Sequence of chain 1.B:
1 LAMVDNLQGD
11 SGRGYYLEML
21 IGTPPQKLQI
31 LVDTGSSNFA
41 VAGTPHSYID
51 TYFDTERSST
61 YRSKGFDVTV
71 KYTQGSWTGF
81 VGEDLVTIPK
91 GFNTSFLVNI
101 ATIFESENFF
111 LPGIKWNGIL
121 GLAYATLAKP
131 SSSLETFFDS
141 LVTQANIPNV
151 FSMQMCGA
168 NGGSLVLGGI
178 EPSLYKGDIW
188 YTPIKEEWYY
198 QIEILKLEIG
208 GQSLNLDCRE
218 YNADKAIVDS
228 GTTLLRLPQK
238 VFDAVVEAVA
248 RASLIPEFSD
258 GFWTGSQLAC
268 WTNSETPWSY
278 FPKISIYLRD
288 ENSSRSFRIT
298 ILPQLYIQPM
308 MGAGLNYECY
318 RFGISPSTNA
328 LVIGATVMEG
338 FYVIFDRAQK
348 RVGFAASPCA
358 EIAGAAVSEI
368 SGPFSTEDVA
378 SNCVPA

Sequence of chain 1.A:
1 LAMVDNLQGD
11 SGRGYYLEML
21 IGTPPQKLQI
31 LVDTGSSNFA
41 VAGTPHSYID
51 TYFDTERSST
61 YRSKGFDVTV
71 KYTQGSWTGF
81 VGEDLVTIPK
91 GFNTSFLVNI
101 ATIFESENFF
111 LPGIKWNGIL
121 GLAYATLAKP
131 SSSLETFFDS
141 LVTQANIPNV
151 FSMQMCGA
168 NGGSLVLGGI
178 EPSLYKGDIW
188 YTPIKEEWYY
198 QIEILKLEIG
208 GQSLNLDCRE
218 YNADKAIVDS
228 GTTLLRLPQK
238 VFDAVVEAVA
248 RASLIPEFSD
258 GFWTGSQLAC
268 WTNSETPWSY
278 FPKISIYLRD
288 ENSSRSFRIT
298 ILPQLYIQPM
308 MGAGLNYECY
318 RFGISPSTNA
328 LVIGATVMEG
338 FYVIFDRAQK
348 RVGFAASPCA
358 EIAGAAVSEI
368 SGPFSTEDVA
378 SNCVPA

A small-molecule ligand and the protein it binds are described below.
Small molecule (SMILES): Cc1cccc(CNC[C@@H](O)[C@H](Cc2ccccc2)NC(=O)C2=Cc3ccccc3Oc3ccccc32)c1

Binding-site contacts:
Ligand atom C35 contacts residue LEU31 of chain 1.B at 3.5 Å (hydrophobic).
Ligand atom O46 contacts residue GLN74 of chain 1.B at 3.6 Å.
Ligand atom C23 contacts residue THR73 of chain 1.B at 3.5 Å.
Ligand atom C48 contacts residue THR73 of chain 1.B at 3.7 Å.
Ligand atom C25 contacts residue THR73 of chain 1.B at 3.3 Å.
Ligand atom C56 contacts residue LEU312 of chain 1.A at 3.6 Å (hydrophobic).
Ligand atom O46 contacts residue THR73 of chain 1.B at 3.1 Å.
Ligand atom C17 contacts residue TYR196 of chain 1.B at 3.6 Å (hydrophobic).
Ligand atom N12 contacts residue GLY35 of chain 1.B at 3.1 Å (h-bond).
Ligand atom C18 contacts residue TYR196 of chain 1.B at 3.5 Å (hydrophobic).
Ligand atom C9 contacts residue ASP226 of chain 1.B at 3.4 Å.
Ligand atom C21 contacts residue LYS71 of chain 1.B at 3.1 Å.
Ligand atom C31 contacts residue ASP33 of chain 1.B at 3.7 Å.
Ligand atom C14 contacts residue TYR196 of chain 1.B at 3.6 Å (hydrophobic).
Ligand atom O7 contacts residue SER36 of chain 1.B at 3.6 Å.
Ligand atom N1 contacts residue GLY228 of chain 1.B at 2.8 Å (h-bond).
Ligand atom O60 contacts residue THR230 of chain 1.B at 3.1 Å (h-bond).
Ligand atom C18 contacts residue GLY35 of chain 1.B at 3.1 Å.
Ligand atom N12 contacts residue ASP226 of chain 1.B at 2.9 Å (salt-bridge).
Ligand atom C56 contacts residue ARG233 of chain 1.B at 3.4 Å.
Ligand atom C17 contacts residue GLY35 of chain 1.B at 3.6 Å.
Ligand atom C37 contacts residue LEU31 of chain 1.B at 3.6 Å (hydrophobic).
Ligand atom C31 contacts residue GLY228 of chain 1.B at 3.3 Å.
Ligand atom C14 contacts residue GLY35 of chain 1.B at 3.4 Å.
Ligand atom O60 contacts residue THR229 of chain 1.B at 3.6 Å.
Ligand atom O7 contacts residue ASP33 of chain 1.B at 2.8 Å (salt-bridge).
Ligand atom C58 contacts residue THR73 of chain 1.B at 3.5 Å.
Ligand atom O46 contacts residue TYR72 of chain 1.B at 3.6 Å.
Ligand atom C39 contacts residue PHE109 of chain 1.B at 3.5 Å (hydrophobic).
Ligand atom O7 contacts residue GLY35 of chain 1.B at 3.1 Å (h-bond).
Ligand atom C5 contacts residue ASP33 of chain 1.B at 3.5 Å.
Ligand atom C69 contacts residue THR230 of chain 1.B at 3.5 Å.
Ligand atom C43 contacts residue TYR72 of chain 1.B at 3.5 Å (hydrophobic).
Ligand atom C41 contacts residue PHE109 of chain 1.B at 3.5 Å (hydrophobic).
Ligand atom C21 contacts residue TYR72 of chain 1.B at 3.7 Å (hydrophobic).
Ligand atom C67 contacts residue GLY311 of chain 1.A at 3.4 Å.
Ligand atom C37 contacts residue TRP116 of chain 1.B at 3.6 Å (hydrophobic).
Ligand atom C58 contacts residue ARG233 of chain 1.B at 3.6 Å.
Ligand atom C3 contacts residue GLY228 of chain 1.B at 3.4 Å.
Ligand atom O7 contacts residue TYR72 of chain 1.B at 3.7 Å.